Sequence of chain 4.HA:
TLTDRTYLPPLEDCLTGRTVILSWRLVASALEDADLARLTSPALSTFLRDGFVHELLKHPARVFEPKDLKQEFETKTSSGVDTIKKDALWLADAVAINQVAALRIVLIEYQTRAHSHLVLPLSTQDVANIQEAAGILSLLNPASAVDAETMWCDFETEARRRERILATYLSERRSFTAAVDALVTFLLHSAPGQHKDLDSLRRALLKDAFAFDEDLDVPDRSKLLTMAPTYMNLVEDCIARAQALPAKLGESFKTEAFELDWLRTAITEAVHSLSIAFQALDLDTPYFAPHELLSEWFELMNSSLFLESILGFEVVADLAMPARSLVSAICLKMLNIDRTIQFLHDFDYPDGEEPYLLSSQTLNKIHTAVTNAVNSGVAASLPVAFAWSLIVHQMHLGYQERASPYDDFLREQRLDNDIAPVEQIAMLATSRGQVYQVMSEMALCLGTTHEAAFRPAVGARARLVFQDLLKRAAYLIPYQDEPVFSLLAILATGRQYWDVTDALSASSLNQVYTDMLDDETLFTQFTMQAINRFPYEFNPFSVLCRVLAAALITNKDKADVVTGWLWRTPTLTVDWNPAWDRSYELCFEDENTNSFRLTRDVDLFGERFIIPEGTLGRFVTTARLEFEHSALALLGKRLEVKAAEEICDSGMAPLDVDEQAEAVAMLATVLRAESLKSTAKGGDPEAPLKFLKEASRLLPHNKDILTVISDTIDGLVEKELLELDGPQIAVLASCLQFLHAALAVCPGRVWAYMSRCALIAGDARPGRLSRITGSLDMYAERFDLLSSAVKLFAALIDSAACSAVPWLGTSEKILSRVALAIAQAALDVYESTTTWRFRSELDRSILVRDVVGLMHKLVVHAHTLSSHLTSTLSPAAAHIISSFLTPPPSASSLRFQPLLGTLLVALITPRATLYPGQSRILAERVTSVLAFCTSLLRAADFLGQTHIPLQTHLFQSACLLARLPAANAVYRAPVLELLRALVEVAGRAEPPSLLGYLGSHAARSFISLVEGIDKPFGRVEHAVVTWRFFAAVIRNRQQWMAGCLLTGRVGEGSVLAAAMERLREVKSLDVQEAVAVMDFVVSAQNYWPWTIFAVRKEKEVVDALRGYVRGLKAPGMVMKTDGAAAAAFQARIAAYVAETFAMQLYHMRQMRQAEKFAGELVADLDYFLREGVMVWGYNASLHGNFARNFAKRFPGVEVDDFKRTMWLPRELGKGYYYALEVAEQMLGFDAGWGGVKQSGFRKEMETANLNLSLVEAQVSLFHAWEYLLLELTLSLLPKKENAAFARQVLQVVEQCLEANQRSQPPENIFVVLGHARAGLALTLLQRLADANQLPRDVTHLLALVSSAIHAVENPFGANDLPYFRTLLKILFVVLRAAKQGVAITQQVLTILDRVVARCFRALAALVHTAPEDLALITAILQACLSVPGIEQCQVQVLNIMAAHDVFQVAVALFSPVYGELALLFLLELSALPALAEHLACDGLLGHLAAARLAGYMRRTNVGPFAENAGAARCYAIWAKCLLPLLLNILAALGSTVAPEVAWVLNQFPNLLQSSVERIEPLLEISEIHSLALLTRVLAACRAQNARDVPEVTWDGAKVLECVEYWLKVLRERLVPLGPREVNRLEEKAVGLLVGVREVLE

Binding-site contacts:
Ligand atom CG contacts residue TYR537 of chain 4.HA at 3.2 Å (hydrophobic).
Ligand atom NE2 contacts residue PRO536 of chain 4.HA at 4.2 Å.
Ligand atom OD1 contacts residue TYR533 of chain 4.HA at 3.4 Å.
Ligand atom CD2 contacts residue ALA484 of chain 4.HA at 3.6 Å (hydrophobic).
Ligand atom CD contacts residue TYR537 of chain 4.HA at 4.5 Å (hydrophobic).
Ligand atom CD1 contacts residue PHE402 of chain 4.HA at 4.0 Å (hydrophobic).
Ligand atom N contacts residue ILE535 of chain 4.HA at 3.7 Å.
Ligand atom CD1 contacts residue ILE535 of chain 4.HA at 4.0 Å (hydrophobic).
Ligand atom CB contacts residue GLU481 of chain 4.HA at 3.6 Å.
Ligand atom CD1 contacts residue ILE535 of chain 4.HA at 4.0 Å (hydrophobic).
Ligand atom CG contacts residue TYR533 of chain 4.HA at 3.3 Å (hydrophobic).
Ligand atom CB contacts residue ILE535 of chain 4.HA at 4.2 Å (hydrophobic).
Ligand atom O contacts residue HIS409 of chain 4.HA at 3.6 Å.
Ligand atom CB contacts residue TYR537 of chain 4.HA at 3.0 Å (hydrophobic).
Ligand atom CE1 contacts residue LEU413 of chain 4.HA at 4.2 Å (hydrophobic).
Ligand atom CB contacts residue THR488 of chain 4.HA at 4.4 Å.
Ligand atom CD1 contacts residue THR488 of chain 4.HA at 4.2 Å.
Ligand atom CD1 contacts residue GLN538 of chain 4.HA at 3.1 Å.
Ligand atom C contacts residue HIS409 of chain 4.HA at 4.4 Å.
Ligand atom O contacts residue PRO536 of chain 4.HA at 3.8 Å.
Ligand atom CD1 contacts residue LEU413 of chain 4.HA at 4.1 Å (hydrophobic).
Ligand atom CB contacts residue LEU534 of chain 4.HA at 4.3 Å (hydrophobic).
Ligand atom N contacts residue PRO536 of chain 4.HA at 4.2 Å.
Ligand atom CG1 contacts residue THR488 of chain 4.HA at 4.2 Å.
Ligand atom CD2 contacts residue MET485 of chain 4.HA at 4.0 Å (hydrophobic).
Ligand atom CA contacts residue TYR537 of chain 4.HA at 4.5 Å (hydrophobic).
Ligand atom CD2 contacts residue THR488 of chain 4.HA at 4.2 Å.
Ligand atom CB contacts residue TYR533 of chain 4.HA at 3.6 Å (hydrophobic).
Ligand atom ND2 contacts residue TYR533 of chain 4.HA at 3.7 Å.
Ligand atom CG contacts residue PRO536 of chain 4.HA at 4.5 Å (hydrophobic).
Ligand atom O contacts residue LEU534 of chain 4.HA at 4.3 Å.
Ligand atom CA contacts residue ILE535 of chain 4.HA at 3.8 Å (hydrophobic).

A small-molecule ligand and the protein it binds are described below.
Small molecule (SMILES): CC[C@H](C)[C@H](NC(=O)[C@H](CO)NC(=O)[C@H](CC(=O)O)NC(=O)[C@@H](N)CCC(=O)O)C(=O)N[C@@H](CC(C)C)C(=O)N[C@@H](CCC(N)=O)C(=O)N1CCC[C@H]1C(=O)NCC(=O)N[C@@H](C)C(=O)N[C@@H](Cc1ccccc1)C(=O)N[C@@H](CO)C(=O)N[C@@H](C)C(=O)N[C@H](C=O)CC(N)=O